The small molecule below binds the protein below.
Small molecule (SMILES): Nc1ncnc2c1ncn2[C@@H]1O[C@H](COP(=O)=O)[C@@H](O[P](=O)(O)OC[C@H]2O[C@@H](n3ccc(=O)[nH]c3=O)[C@H](O)[C@@H]2O)[C@H]1O

Binding-site contacts:
Ligand atom N3 contacts residue TRP38 of chain 10.B at 3.2 Å.
Ligand atom C6 contacts residue TRP38 of chain 10.B at 3.6 Å (hydrophobic).
Ligand atom N6 contacts residue TRP38 of chain 10.B at 4.0 Å.
Ligand atom O2' contacts residue TRP38 of chain 10.B at 4.2 Å.
Ligand atom C4 contacts residue TRP38 of chain 10.B at 3.5 Å (hydrophobic).
Ligand atom C8 contacts residue TRP38 of chain 10.B at 4.3 Å (hydrophobic).
Ligand atom C1' contacts residue TRP38 of chain 10.B at 4.0 Å (hydrophobic).
Ligand atom C5 contacts residue TRP38 of chain 10.B at 3.7 Å (hydrophobic).
Ligand atom N7 contacts residue TRP38 of chain 10.B at 4.2 Å.
Ligand atom N9 contacts residue TRP38 of chain 10.B at 3.7 Å.
Ligand atom N6 contacts residue VAL30 of chain 1.A at 4.3 Å.
Ligand atom C2 contacts residue TRP38 of chain 10.B at 3.1 Å (hydrophobic).
Ligand atom O2' contacts residue HIS28 of chain 1.A at 3.2 Å (h-bond).
Ligand atom N1 contacts residue TRP38 of chain 10.B at 3.3 Å.

Sequence of chain 1.A:
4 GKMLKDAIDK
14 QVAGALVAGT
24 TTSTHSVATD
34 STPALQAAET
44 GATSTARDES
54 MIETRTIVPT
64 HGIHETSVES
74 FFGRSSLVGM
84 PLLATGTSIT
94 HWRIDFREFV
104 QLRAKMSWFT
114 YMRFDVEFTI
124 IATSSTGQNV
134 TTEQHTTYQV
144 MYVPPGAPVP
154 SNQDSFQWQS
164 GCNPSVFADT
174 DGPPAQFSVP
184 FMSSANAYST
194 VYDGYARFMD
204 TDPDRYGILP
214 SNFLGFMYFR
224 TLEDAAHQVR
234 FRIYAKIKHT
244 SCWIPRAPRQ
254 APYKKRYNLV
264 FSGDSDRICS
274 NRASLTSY

Sequence of chain 10.B:
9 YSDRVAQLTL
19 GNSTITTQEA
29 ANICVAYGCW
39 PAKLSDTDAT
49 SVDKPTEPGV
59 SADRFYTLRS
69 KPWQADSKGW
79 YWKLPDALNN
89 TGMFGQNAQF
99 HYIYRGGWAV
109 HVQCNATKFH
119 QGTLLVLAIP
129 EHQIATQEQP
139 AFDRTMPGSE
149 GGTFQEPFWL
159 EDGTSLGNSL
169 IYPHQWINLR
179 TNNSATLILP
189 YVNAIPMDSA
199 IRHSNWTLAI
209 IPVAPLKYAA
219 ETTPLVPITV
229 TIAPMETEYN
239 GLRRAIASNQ